A protein and the small-molecule ligand that binds it are described below.
Small molecule (SMILES): Brc1ccc(CN2CCCC2)cc1

Binding-site contacts:
Ligand atom C3 contacts residue MET316 of chain 1.B at 4.4 Å (hydrophobic).
Ligand atom C contacts residue LEU324 of chain 1.B at 4.3 Å (hydrophobic).
Ligand atom C contacts residue PHE328 of chain 1.B at 4.0 Å (hydrophobic).
Ligand atom C contacts residue VAL321 of chain 1.B at 3.8 Å (hydrophobic).
Ligand atom C9 contacts residue LEU339 of chain 1.B at 4.3 Å (hydrophobic).
Ligand atom C5 contacts residue PHE328 of chain 1.B at 3.6 Å (hydrophobic).
Ligand atom C2 contacts residue LEU324 of chain 1.B at 4.1 Å (hydrophobic).
Ligand atom C6 contacts residue FK11 of chain 1.C at 3.8 Å.
Ligand atom C3 contacts residue VAL321 of chain 1.B at 4.5 Å (hydrophobic).
Ligand atom C1 contacts residue PHE328 of chain 1.B at 3.7 Å (hydrophobic).
Ligand atom C10 contacts residue MET316 of chain 1.B at 4.0 Å (hydrophobic).
Ligand atom C3 contacts residue TYR322 of chain 1.B at 3.6 Å (hydrophobic).
Ligand atom C1 contacts residue TYR322 of chain 1.B at 4.1 Å (hydrophobic).
Ligand atom C9 contacts residue PHE328 of chain 1.B at 4.0 Å (hydrophobic).
Ligand atom BR contacts residue THR327 of chain 1.B at 4.0 Å.
Ligand atom C10 contacts residue LEU339 of chain 1.B at 4.1 Å (hydrophobic).
Ligand atom C2 contacts residue VAL321 of chain 1.B at 3.7 Å (hydrophobic).
Ligand atom C1 contacts residue VAL321 of chain 1.B at 3.3 Å (hydrophobic).
Ligand atom C4 contacts residue TYR322 of chain 1.B at 3.4 Å (hydrophobic).
Ligand atom C3 contacts residue PHE328 of chain 1.B at 4.3 Å (hydrophobic).
Ligand atom C10 contacts residue VAL321 of chain 1.B at 4.3 Å (hydrophobic).
Ligand atom BR contacts residue MET316 of chain 1.B at 4.4 Å.
Ligand atom C8 contacts residue FK11 of chain 1.C at 4.2 Å.
Ligand atom C2 contacts residue PHE328 of chain 1.B at 3.9 Å (hydrophobic).
Ligand atom C7 contacts residue FK11 of chain 1.C at 4.1 Å.
Ligand atom C2 contacts residue TYR322 of chain 1.B at 3.2 Å (hydrophobic).
Ligand atom C1 contacts residue LEU324 of chain 1.B at 3.4 Å (hydrophobic).
Ligand atom C8 contacts residue TYR322 of chain 1.B at 3.5 Å (hydrophobic).
Ligand atom C10 contacts residue PHE328 of chain 1.B at 3.9 Å (hydrophobic).
Ligand atom BR contacts residue LEU324 of chain 1.B at 4.4 Å.
Ligand atom C7 contacts residue TYR322 of chain 1.B at 4.4 Å (hydrophobic).
Ligand atom BR contacts residue VAL290 of chain 1.B at 3.7 Å.
Ligand atom N contacts residue TYR322 of chain 1.B at 4.1 Å.
Ligand atom BR contacts residue VAL321 of chain 1.B at 3.9 Å.
Ligand atom C9 contacts residue FK11 of chain 1.C at 4.2 Å.
Ligand atom C6 contacts residue PHE328 of chain 1.B at 3.5 Å (hydrophobic).
Ligand atom C4 contacts residue FK11 of chain 1.C at 4.4 Å.
Ligand atom C5 contacts residue FK11 of chain 1.C at 3.7 Å.
Ligand atom C9 contacts residue MET316 of chain 1.B at 3.9 Å (hydrophobic).
Ligand atom BR contacts residue PHE328 of chain 1.B at 4.5 Å.

Sequence of chain 1.B:
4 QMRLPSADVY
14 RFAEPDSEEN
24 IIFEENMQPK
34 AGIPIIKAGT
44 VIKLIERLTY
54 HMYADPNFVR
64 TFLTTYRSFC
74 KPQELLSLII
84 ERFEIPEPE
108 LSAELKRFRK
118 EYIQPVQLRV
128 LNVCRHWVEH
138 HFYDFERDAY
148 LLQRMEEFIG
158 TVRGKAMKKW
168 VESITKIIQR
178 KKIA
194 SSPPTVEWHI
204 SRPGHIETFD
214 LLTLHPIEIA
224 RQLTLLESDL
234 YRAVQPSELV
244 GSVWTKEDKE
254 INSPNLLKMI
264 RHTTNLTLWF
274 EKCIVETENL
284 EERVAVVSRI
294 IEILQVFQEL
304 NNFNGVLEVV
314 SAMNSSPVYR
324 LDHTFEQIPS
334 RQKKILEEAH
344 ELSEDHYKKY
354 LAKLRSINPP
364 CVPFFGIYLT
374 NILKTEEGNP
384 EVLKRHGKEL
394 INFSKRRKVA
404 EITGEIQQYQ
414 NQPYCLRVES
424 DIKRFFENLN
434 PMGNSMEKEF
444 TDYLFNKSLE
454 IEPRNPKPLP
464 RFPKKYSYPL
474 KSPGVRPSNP